Sequence of chain 4.K:
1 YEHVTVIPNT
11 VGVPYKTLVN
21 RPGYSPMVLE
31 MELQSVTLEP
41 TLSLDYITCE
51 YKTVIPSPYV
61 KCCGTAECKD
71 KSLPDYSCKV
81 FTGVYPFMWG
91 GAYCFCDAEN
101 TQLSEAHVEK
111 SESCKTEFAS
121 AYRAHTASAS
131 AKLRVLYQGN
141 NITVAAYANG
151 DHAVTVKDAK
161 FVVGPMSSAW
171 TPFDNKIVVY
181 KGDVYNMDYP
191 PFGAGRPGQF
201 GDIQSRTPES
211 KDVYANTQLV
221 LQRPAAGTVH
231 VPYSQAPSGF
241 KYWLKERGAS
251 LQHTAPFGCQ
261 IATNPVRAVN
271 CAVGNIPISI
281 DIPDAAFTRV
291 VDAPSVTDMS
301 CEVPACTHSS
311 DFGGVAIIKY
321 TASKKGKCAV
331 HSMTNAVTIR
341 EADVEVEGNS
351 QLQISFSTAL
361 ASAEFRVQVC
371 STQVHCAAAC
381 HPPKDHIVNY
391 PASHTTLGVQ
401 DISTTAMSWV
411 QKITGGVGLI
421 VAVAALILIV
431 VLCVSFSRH

Sequence of chain 4.L:
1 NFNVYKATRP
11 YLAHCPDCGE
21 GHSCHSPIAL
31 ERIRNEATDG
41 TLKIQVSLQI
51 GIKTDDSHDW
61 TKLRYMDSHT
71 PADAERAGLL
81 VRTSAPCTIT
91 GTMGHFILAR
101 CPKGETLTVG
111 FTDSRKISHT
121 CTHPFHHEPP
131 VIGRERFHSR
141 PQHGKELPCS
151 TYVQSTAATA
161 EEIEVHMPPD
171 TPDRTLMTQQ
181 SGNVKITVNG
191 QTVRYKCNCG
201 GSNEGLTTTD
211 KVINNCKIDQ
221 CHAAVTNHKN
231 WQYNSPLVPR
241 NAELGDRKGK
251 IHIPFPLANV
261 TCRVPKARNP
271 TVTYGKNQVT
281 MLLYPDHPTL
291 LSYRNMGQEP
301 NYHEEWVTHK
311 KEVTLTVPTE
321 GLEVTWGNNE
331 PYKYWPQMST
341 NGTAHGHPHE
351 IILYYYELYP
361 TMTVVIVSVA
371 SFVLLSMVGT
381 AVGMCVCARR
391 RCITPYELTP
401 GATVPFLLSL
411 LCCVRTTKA

This small molecule binds to this protein.
Small molecule (SMILES): CC(=O)N[C@@H]1[C@@H](O)[C@H](O)[C@@H](CO)O[C@H]1O

Binding-site contacts:
Ligand atom N2 contacts residue ASN259 of chain 4.L at 2.9 Å (h-bond).
Ligand atom C4 contacts residue ASN259 of chain 4.L at 4.2 Å.
Ligand atom C8 contacts residue ASN259 of chain 4.L at 4.4 Å.
Ligand atom C2 contacts residue ASN259 of chain 4.L at 2.4 Å.
Ligand atom C1 contacts residue ASN259 of chain 4.L at 1.4 Å.
Ligand atom O7 contacts residue THR116 of chain 4.K at 3.9 Å.
Ligand atom O6 contacts residue ASN259 of chain 4.L at 4.2 Å.
Ligand atom O5 contacts residue ASN259 of chain 4.L at 2.3 Å (h-bond).
Ligand atom C8 contacts residue LYS181 of chain 4.K at 4.3 Å.
Ligand atom C3 contacts residue ASN259 of chain 4.L at 3.8 Å.
Ligand atom C7 contacts residue ASN259 of chain 4.L at 3.1 Å.
Ligand atom C5 contacts residue ASN259 of chain 4.L at 3.7 Å.
Ligand atom O7 contacts residue LYS181 of chain 4.K at 4.3 Å.
Ligand atom O7 contacts residue ASN259 of chain 4.L at 2.9 Å (h-bond).